Sequence of chain 1.V:
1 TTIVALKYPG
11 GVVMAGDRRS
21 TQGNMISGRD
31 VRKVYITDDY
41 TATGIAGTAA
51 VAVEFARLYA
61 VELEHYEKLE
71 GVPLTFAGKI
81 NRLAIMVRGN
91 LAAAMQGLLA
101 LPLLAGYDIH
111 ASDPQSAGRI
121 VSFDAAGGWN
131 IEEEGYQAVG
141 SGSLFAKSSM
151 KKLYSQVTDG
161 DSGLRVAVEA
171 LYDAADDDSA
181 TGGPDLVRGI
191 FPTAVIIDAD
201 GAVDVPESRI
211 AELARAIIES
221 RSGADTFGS

Binding-site contacts:
Ligand atom CB contacts residue THR21 of chain 1.V at 3.7 Å.
Ligand atom CD1 contacts residue ALA52 of chain 1.V at 3.8 Å (hydrophobic).
Ligand atom NE2 contacts residue THR48 of chain 1.V at 3.3 Å (h-bond).
Ligand atom ND2 contacts residue SER27 of chain 1.V at 3.3 Å (h-bond).
Ligand atom N contacts residue THR1 of chain 1.V at 3.7 Å.
Ligand atom C contacts residue HXD1 of chain 1.AB at 3.1 Å.
Ligand atom OE1 contacts residue THR48 of chain 1.V at 3.5 Å (h-bond).
Ligand atom N contacts residue GLN22 of chain 1.V at 3.5 Å (h-bond).
Ligand atom N contacts residue HXD1 of chain 1.AB at 1.3 Å.
Ligand atom C contacts residue GLY47 of chain 1.V at 3.7 Å.
Ligand atom O contacts residue THR48 of chain 1.V at 3.6 Å.
Ligand atom CB contacts residue GLY47 of chain 1.V at 3.6 Å.
Ligand atom OE1 contacts residue GLY47 of chain 1.V at 3.4 Å.
Ligand atom CA contacts residue GLN22 of chain 1.V at 3.7 Å.
Ligand atom CA contacts residue HXD1 of chain 1.AB at 2.5 Å.
Ligand atom O contacts residue SER20 of chain 1.V at 3.2 Å.
Ligand atom CA contacts residue THR21 of chain 1.V at 3.2 Å.
Ligand atom CB contacts residue THR1 of chain 1.V at 2.9 Å.
Ligand atom C contacts residue THR21 of chain 1.V at 3.5 Å.
Ligand atom OD1 contacts residue GLN22 of chain 1.V at 3.0 Å (h-bond).
Ligand atom O contacts residue ALA49 of chain 1.V at 2.9 Å (h-bond).
Ligand atom OD1 contacts residue SER27 of chain 1.V at 3.6 Å.
Ligand atom N contacts residue THR21 of chain 1.V at 2.8 Å (h-bond).
Ligand atom CB contacts residue SER20 of chain 1.V at 3.5 Å.
Ligand atom ND2 contacts residue SER20 of chain 1.V at 3.6 Å.
Ligand atom C contacts residue THR1 of chain 1.V at 1.4 Å.
Ligand atom N contacts residue GLY47 of chain 1.V at 2.8 Å (h-bond).
Ligand atom CB contacts residue HXD1 of chain 1.AB at 3.8 Å.
Ligand atom CA contacts residue GLY47 of chain 1.V at 3.5 Å.
Ligand atom N contacts residue ASP124 of chain 1.BA at 3.1 Å (salt-bridge).
Ligand atom O contacts residue HXD1 of chain 1.AB at 3.3 Å.
Ligand atom O contacts residue THR21 of chain 1.V at 2.8 Å (h-bond).
Ligand atom OXT contacts residue GLY47 of chain 1.V at 3.4 Å (h-bond).
Ligand atom CA contacts residue THR1 of chain 1.V at 2.4 Å.
Ligand atom NE2 contacts residue HXD1 of chain 1.AB at 3.5 Å (h-bond).
Ligand atom CD2 contacts residue VAL31 of chain 1.V at 3.7 Å (hydrophobic).
Ligand atom CA contacts residue THR21 of chain 1.V at 3.7 Å.
Ligand atom CA contacts residue GLY47 of chain 1.V at 3.7 Å.
Ligand atom CG contacts residue SER27 of chain 1.V at 3.4 Å.
Ligand atom OXT contacts residue THR1 of chain 1.V at 2.4 Å (h-bond).

Sequence of chain 1.BA:
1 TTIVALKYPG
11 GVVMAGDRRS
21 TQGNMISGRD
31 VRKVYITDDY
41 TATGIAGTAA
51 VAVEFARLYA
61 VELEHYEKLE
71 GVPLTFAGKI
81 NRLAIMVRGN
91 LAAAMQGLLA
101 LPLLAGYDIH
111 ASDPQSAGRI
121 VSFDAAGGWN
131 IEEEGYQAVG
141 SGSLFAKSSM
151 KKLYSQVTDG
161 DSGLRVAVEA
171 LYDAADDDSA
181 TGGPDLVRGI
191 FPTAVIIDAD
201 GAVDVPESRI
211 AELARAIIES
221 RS

This protein binds this small molecule.
Small molecule (SMILES): CC(C)C[C@@H](CO)NC(=O)[C@H](CCC(N)=O)NC(=O)[C@@H](N)CC(N)=O